Binding-site contacts:
Ligand atom C2 contacts residue ARG92 of chain 1.G at 4.3 Å.
Ligand atom C6 contacts residue PHE205 of chain 1.G at 4.4 Å (hydrophobic).
Ligand atom C1' contacts residue PRO204 of chain 1.G at 3.7 Å (hydrophobic).
Ligand atom C4 contacts residue ARG92 of chain 1.G at 4.4 Å.
Ligand atom C4' contacts residue DA1 of chain 1.VB at 3.9 Å.
Ligand atom O4' contacts residue VAL203 of chain 1.G at 3.6 Å.
Ligand atom C6 contacts residue ARG92 of chain 1.G at 4.0 Å.
Ligand atom O4' contacts residue ARG92 of chain 1.G at 4.2 Å.
Ligand atom C1' contacts residue VAL203 of chain 1.G at 4.1 Å (hydrophobic).
Ligand atom C2' contacts residue DA1 of chain 1.VB at 3.3 Å.
Ligand atom C4' contacts residue VAL203 of chain 1.G at 4.2 Å (hydrophobic).
Ligand atom C5' contacts residue PRO204 of chain 1.G at 4.3 Å (hydrophobic).
Ligand atom C3' contacts residue DA1 of chain 1.VB at 2.6 Å.
Ligand atom C2' contacts residue PRO204 of chain 1.G at 4.3 Å (hydrophobic).
Ligand atom O5' contacts residue ASP202 of chain 1.G at 4.4 Å.
Ligand atom O4' contacts residue PRO204 of chain 1.G at 3.6 Å (h-bond).
Ligand atom O3' contacts residue DA1 of chain 1.VB at 1.6 Å.
Ligand atom C5' contacts residue ASP202 of chain 1.G at 4.0 Å.
Ligand atom C5 contacts residue PHE205 of chain 1.G at 4.2 Å (hydrophobic).
Ligand atom C5 contacts residue ARG92 of chain 1.G at 4.3 Å.
Ligand atom C4' contacts residue PRO204 of chain 1.G at 3.6 Å (hydrophobic).
Ligand atom C1' contacts residue ARG92 of chain 1.G at 4.4 Å.
Ligand atom N1 contacts residue ARG92 of chain 1.G at 4.0 Å.

The protein below binds the small molecule below.
Small molecule (SMILES): Nc1ccn([C@H]2C[C@H](O)[C@@H](COP(=O)(O)O)O2)c(=O)n1

Sequence of chain 1.G:
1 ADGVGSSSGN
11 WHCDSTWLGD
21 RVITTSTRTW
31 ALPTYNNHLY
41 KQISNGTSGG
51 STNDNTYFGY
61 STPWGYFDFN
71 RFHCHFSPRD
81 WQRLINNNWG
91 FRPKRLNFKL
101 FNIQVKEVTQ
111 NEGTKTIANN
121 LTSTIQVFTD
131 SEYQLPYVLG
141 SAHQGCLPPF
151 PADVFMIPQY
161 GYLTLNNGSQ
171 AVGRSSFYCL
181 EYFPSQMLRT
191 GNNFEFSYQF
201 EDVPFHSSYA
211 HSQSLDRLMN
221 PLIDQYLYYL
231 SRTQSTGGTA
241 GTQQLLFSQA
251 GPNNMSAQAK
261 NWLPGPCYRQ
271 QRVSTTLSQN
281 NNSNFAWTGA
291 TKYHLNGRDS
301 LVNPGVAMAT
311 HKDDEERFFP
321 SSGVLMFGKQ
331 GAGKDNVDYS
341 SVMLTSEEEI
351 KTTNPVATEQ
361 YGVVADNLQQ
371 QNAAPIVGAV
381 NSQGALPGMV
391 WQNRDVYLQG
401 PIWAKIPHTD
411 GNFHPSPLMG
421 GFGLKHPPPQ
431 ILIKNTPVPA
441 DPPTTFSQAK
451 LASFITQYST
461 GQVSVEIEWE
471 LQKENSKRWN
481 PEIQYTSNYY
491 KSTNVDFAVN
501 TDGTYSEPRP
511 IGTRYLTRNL